A small-molecule ligand and the protein it binds are described below.
Small molecule (SMILES): CC(C)[C@H](NC(=O)[C@H](CCC(=O)O)NC(=O)[C@@H](N)CCCCN)C(=O)N[C@@H](CCCN=C(N)N)C(=O)N[C@H](C(=O)N[C@@H](CCC(=O)O)C(=O)N1CCC[C@H]1C(=O)N[C@@H](CCC(N)=O)C(=O)N[C@H](C=O)CCCCN)C(C)C

Sequence of chain 1.B:
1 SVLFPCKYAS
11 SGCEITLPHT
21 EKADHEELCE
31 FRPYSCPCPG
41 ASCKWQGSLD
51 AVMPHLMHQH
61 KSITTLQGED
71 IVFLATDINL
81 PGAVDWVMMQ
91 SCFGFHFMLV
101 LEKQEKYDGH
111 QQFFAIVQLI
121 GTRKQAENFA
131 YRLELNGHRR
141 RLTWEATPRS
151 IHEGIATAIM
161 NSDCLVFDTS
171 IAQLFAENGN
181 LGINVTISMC

Binding-site contacts:
Ligand atom O contacts residue TRP86 of chain 1.B at 3.1 Å.
Ligand atom CD contacts residue ASP70 of chain 1.B at 3.6 Å.
Ligand atom N contacts residue ASP85 of chain 1.B at 3.1 Å (salt-bridge).
Ligand atom N contacts residue VAL72 of chain 1.B at 2.9 Å (h-bond).
Ligand atom O contacts residue LEU74 of chain 1.B at 2.8 Å (h-bond).
Ligand atom CG contacts residue VAL72 of chain 1.B at 3.6 Å (hydrophobic).
Ligand atom CB contacts residue LEU74 of chain 1.B at 3.6 Å (hydrophobic).
Ligand atom OE1 contacts residue PRO39 of chain 1.B at 3.1 Å (h-bond).
Ligand atom C contacts residue LEU74 of chain 1.B at 3.4 Å (hydrophobic).
Ligand atom CG2 contacts residue LEU66 of chain 1.B at 2.7 Å (hydrophobic).
Ligand atom CB contacts residue VAL72 of chain 1.B at 3.6 Å (hydrophobic).
Ligand atom N contacts residue TRP86 of chain 1.B at 3.5 Å (h-bond).
Ligand atom C contacts residue LEU74 of chain 1.B at 3.7 Å (hydrophobic).
Ligand atom N contacts residue LEU74 of chain 1.B at 2.5 Å (h-bond).
Ligand atom C contacts residue THR76 of chain 1.B at 3.7 Å.
Ligand atom N contacts residue THR76 of chain 1.B at 3.7 Å.
Ligand atom CG1 contacts residue VAL87 of chain 1.B at 3.6 Å (hydrophobic).
Ligand atom O contacts residue ILE71 of chain 1.B at 3.2 Å.
Ligand atom C contacts residue TRP86 of chain 1.B at 3.6 Å (hydrophobic).
Ligand atom NZ contacts residue ASP70 of chain 1.B at 3.5 Å (salt-bridge).
Ligand atom NE2 contacts residue VAL87 of chain 1.B at 3.5 Å.
Ligand atom OE1 contacts residue LEU74 of chain 1.B at 3.5 Å.
Ligand atom CA contacts residue VAL72 of chain 1.B at 3.3 Å (hydrophobic).
Ligand atom O contacts residue TRP86 of chain 1.B at 3.7 Å.
Ligand atom CA contacts residue LEU74 of chain 1.B at 3.5 Å (hydrophobic).
Ligand atom CG contacts residue THR76 of chain 1.B at 3.3 Å.
Ligand atom CA contacts residue LEU74 of chain 1.B at 3.4 Å (hydrophobic).
Ligand atom O contacts residue LEU66 of chain 1.B at 3.5 Å.
Ligand atom CB contacts residue THR76 of chain 1.B at 3.6 Å.
Ligand atom C contacts residue VAL72 of chain 1.B at 3.6 Å (hydrophobic).
Ligand atom C contacts residue LEU66 of chain 1.B at 3.6 Å (hydrophobic).
Ligand atom C contacts residue ASP85 of chain 1.B at 3.6 Å.
Ligand atom CG contacts residue LEU74 of chain 1.B at 3.7 Å (hydrophobic).
Ligand atom CA contacts residue THR76 of chain 1.B at 3.2 Å.
Ligand atom CA contacts residue ASP85 of chain 1.B at 3.2 Å.
Ligand atom O contacts residue ALA75 of chain 1.B at 3.4 Å.
Ligand atom CG2 contacts residue MET88 of chain 1.B at 3.5 Å (hydrophobic).
Ligand atom O contacts residue VAL72 of chain 1.B at 2.6 Å (h-bond).
Ligand atom O contacts residue THR76 of chain 1.B at 2.7 Å (h-bond).
Ligand atom CB contacts residue VAL84 of chain 1.B at 3.4 Å (hydrophobic).